Sequence of chain 1.A:
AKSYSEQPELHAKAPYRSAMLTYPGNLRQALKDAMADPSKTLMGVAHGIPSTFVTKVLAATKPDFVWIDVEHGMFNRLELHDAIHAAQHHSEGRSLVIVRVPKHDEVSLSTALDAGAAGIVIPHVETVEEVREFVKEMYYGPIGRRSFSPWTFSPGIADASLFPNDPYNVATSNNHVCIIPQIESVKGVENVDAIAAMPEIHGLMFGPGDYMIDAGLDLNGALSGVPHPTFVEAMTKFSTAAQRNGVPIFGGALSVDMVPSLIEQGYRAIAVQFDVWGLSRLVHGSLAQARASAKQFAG

Binding-site contacts:
Ligand atom OXT contacts residue PRO209 of chain 1.A at 3.3 Å (h-bond).
Ligand atom CB contacts residue GLN183 of chain 1.A at 3.2 Å.
Ligand atom C contacts residue ASP211 of chain 1.A at 3.8 Å.
Ligand atom OXT contacts residue GLY208 of chain 1.A at 3.2 Å.
Ligand atom O contacts residue GLU185 of chain 1.A at 3.0 Å (salt-bridge).
Ligand atom O3 contacts residue GLY208 of chain 1.A at 4.3 Å.
Ligand atom O3 contacts residue GLN183 of chain 1.A at 3.0 Å (h-bond).
Ligand atom C contacts residue GLN183 of chain 1.A at 4.3 Å.
Ligand atom O contacts residue GLY210 of chain 1.A at 4.1 Å.
Ligand atom OXT contacts residue GLY210 of chain 1.A at 3.0 Å (h-bond).
Ligand atom O3 contacts residue MG1 of chain 1.B at 2.1 Å.
Ligand atom CB contacts residue MG1 of chain 1.B at 4.2 Å.
Ligand atom C contacts residue GLU185 of chain 1.A at 3.6 Å.
Ligand atom O3 contacts residue ASP211 of chain 1.A at 4.1 Å.
Ligand atom CB contacts residue GLY208 of chain 1.A at 3.9 Å.
Ligand atom C contacts residue PRO209 of chain 1.A at 4.1 Å (hydrophobic).
Ligand atom O contacts residue ASP211 of chain 1.A at 3.0 Å (salt-bridge).
Ligand atom C contacts residue GLY208 of chain 1.A at 3.4 Å.
Ligand atom CA contacts residue MG1 of chain 1.B at 2.8 Å.
Ligand atom C contacts residue MG1 of chain 1.B at 2.9 Å.
Ligand atom OXT contacts residue ASP211 of chain 1.A at 3.7 Å.
Ligand atom CB contacts residue ARG101 of chain 1.A at 3.9 Å.
Ligand atom C contacts residue GLY210 of chain 1.A at 3.9 Å.
Ligand atom CA contacts residue GLY208 of chain 1.A at 3.7 Å.
Ligand atom CA contacts residue ARG101 of chain 1.A at 3.6 Å.
Ligand atom O contacts residue MG1 of chain 1.B at 2.2 Å.
Ligand atom O contacts residue GLY208 of chain 1.A at 3.9 Å.
Ligand atom OXT contacts residue MG1 of chain 1.B at 4.1 Å.
Ligand atom CA contacts residue GLN183 of chain 1.A at 3.2 Å.
Ligand atom O3 contacts residue ARG101 of chain 1.A at 2.6 Å (salt-bridge).
Ligand atom O3 contacts residue GLU185 of chain 1.A at 3.1 Å (salt-bridge).
Ligand atom CB contacts residue PRO209 of chain 1.A at 4.4 Å (hydrophobic).
Ligand atom CA contacts residue GLU185 of chain 1.A at 3.5 Å.
Ligand atom CB contacts residue PHE207 of chain 1.A at 4.3 Å (hydrophobic).

A small-molecule ligand and the protein it binds are described below.
Small molecule (SMILES): CC(=O)C(=O)O